This protein binds this small molecule.
Small molecule (SMILES): N[C@@H](Cc1c[nH]c2ccccc12)C(=O)O

Sequence of chain 1.G:
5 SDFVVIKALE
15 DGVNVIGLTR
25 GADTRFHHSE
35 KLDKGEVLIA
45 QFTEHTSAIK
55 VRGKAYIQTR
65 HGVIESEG

Sequence of chain 1.F:
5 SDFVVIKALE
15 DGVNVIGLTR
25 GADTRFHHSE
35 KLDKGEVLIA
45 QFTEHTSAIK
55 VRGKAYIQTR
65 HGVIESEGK

Binding-site contacts:
Ligand atom N contacts residue THR28 of chain 1.F at 2.9 Å (h-bond).
Ligand atom CB contacts residue SER51 of chain 1.F at 3.4 Å.
Ligand atom C contacts residue SER51 of chain 1.F at 3.7 Å.
Ligand atom N contacts residue ASP27 of chain 1.F at 3.2 Å (salt-bridge).
Ligand atom CH2 contacts residue ILE20 of chain 1.G at 4.0 Å (hydrophobic).
Ligand atom CE2 contacts residue ALA44 of chain 1.G at 4.0 Å (hydrophobic).
Ligand atom CZ2 contacts residue THR50 of chain 1.G at 4.0 Å.
Ligand atom NE1 contacts residue ALA44 of chain 1.G at 3.8 Å.
Ligand atom CB contacts residue THR23 of chain 1.F at 3.8 Å.
Ligand atom CE2 contacts residue GLN45 of chain 1.G at 3.9 Å.
Ligand atom CA contacts residue THR28 of chain 1.F at 3.2 Å.
Ligand atom OXT contacts residue GLY25 of chain 1.F at 4.0 Å.
Ligand atom O contacts residue GLY25 of chain 1.F at 3.1 Å (h-bond).
Ligand atom CZ3 contacts residue GLY21 of chain 1.G at 3.5 Å.
Ligand atom N contacts residue GLY25 of chain 1.F at 2.7 Å (h-bond).
Ligand atom CB contacts residue THR28 of chain 1.F at 3.7 Å.
Ligand atom CA contacts residue SER51 of chain 1.F at 4.0 Å.
Ligand atom CD1 contacts residue SER51 of chain 1.F at 3.6 Å.
Ligand atom OXT contacts residue HIS49 of chain 1.G at 3.9 Å.
Ligand atom CE3 contacts residue HIS32 of chain 1.G at 4.0 Å.
Ligand atom CH2 contacts residue GLY21 of chain 1.G at 3.5 Å.
Ligand atom CD1 contacts residue GLN45 of chain 1.G at 3.4 Å.
Ligand atom O contacts residue THR47 of chain 1.G at 3.3 Å (h-bond).
Ligand atom NE1 contacts residue GLN45 of chain 1.G at 2.7 Å (h-bond).
Ligand atom OXT contacts residue THR50 of chain 1.G at 2.5 Å (h-bond).
Ligand atom CA contacts residue THR23 of chain 1.F at 3.8 Å.
Ligand atom CG contacts residue SER51 of chain 1.F at 3.9 Å.
Ligand atom C contacts residue GLY25 of chain 1.F at 3.4 Å.
Ligand atom C contacts residue THR47 of chain 1.G at 3.3 Å.
Ligand atom CD1 contacts residue THR47 of chain 1.G at 3.9 Å.
Ligand atom CD1 contacts residue ALA52 of chain 1.F at 4.0 Å (hydrophobic).
Ligand atom CZ2 contacts residue ALA44 of chain 1.G at 4.0 Å (hydrophobic).
Ligand atom O contacts residue SER51 of chain 1.F at 3.0 Å (h-bond).
Ligand atom OXT contacts residue THR47 of chain 1.G at 2.5 Å (h-bond).
Ligand atom C contacts residue THR50 of chain 1.G at 3.7 Å.
Ligand atom O contacts residue ARG24 of chain 1.F at 3.7 Å.
Ligand atom CZ2 contacts residue ILE53 of chain 1.G at 3.8 Å (hydrophobic).
Ligand atom N contacts residue ARG24 of chain 1.F at 3.9 Å.
Ligand atom CA contacts residue GLY25 of chain 1.F at 3.4 Å.
Ligand atom N contacts residue THR23 of chain 1.F at 2.7 Å (h-bond).